Binding-site contacts:
Ligand atom C6 contacts residue ILE105 of chain 1.A at 3.8 Å (hydrophobic).
Ligand atom CAK contacts residue LEU53 of chain 1.A at 4.0 Å (hydrophobic).
Ligand atom NAF contacts residue ASN99 of chain 1.A at 3.0 Å (h-bond).
Ligand atom C2 contacts residue ILE105 of chain 1.A at 3.8 Å (hydrophobic).
Ligand atom CBA contacts residue LEU51 of chain 1.A at 3.8 Å (hydrophobic).
Ligand atom CAL contacts residue LEU53 of chain 1.A at 3.7 Å (hydrophobic).
Ligand atom N3 contacts residue ILE105 of chain 1.A at 3.8 Å.
Ligand atom CAZ contacts residue TRP40 of chain 1.A at 3.7 Å (hydrophobic).
Ligand atom CBI contacts residue PRO41 of chain 1.A at 3.7 Å (hydrophobic).
Ligand atom CAX contacts residue LEU51 of chain 1.A at 4.0 Å (hydrophobic).
Ligand atom CBI contacts residue MET108 of chain 1.A at 4.1 Å (hydrophobic).
Ligand atom C4 contacts residue ILE105 of chain 1.A at 3.7 Å (hydrophobic).
Ligand atom CAA contacts residue PHE42 of chain 1.A at 3.7 Å (hydrophobic).
Ligand atom NAW contacts residue PRO41 of chain 1.A at 3.4 Å (h-bond).
Ligand atom CAJ contacts residue LEU53 of chain 1.A at 3.7 Å (hydrophobic).
Ligand atom CBH contacts residue ILE105 of chain 1.A at 3.9 Å (hydrophobic).
Ligand atom OBJ contacts residue LEU51 of chain 1.A at 3.6 Å.
Ligand atom C6 contacts residue ASN99 of chain 1.A at 3.7 Å.
Ligand atom CAX contacts residue PRO41 of chain 1.A at 3.6 Å (hydrophobic).
Ligand atom C2 contacts residue ASN99 of chain 1.A at 3.7 Å.
Ligand atom CBA contacts residue TRP40 of chain 1.A at 3.7 Å (hydrophobic).
Ligand atom CBH contacts residue MET108 of chain 1.A at 3.9 Å (hydrophobic).
Ligand atom CBB contacts residue LEU51 of chain 1.A at 4.0 Å (hydrophobic).
Ligand atom CAG contacts residue ASN99 of chain 1.A at 3.7 Å.
Ligand atom CAG contacts residue LEU53 of chain 1.A at 4.0 Å (hydrophobic).
Ligand atom OBK contacts residue TRP40 of chain 1.A at 4.1 Å.
Ligand atom CAH contacts residue ASN99 of chain 1.A at 3.5 Å.
Ligand atom N1 contacts residue ILE105 of chain 1.A at 3.8 Å.
Ligand atom CAI contacts residue LEU53 of chain 1.A at 3.8 Å (hydrophobic).
Ligand atom NAF contacts residue ILE105 of chain 1.A at 4.1 Å.
Ligand atom C5 contacts residue VAL46 of chain 1.A at 3.8 Å (hydrophobic).
Ligand atom NAW contacts residue ILE105 of chain 1.A at 3.9 Å.
Ligand atom CAA contacts residue VAL46 of chain 1.A at 3.6 Å (hydrophobic).
Ligand atom N1 contacts residue ASN99 of chain 1.A at 3.0 Å (h-bond).
Ligand atom CBI contacts residue TRP40 of chain 1.A at 3.9 Å (hydrophobic).
Ligand atom CAA contacts residue PRO41 of chain 1.A at 3.4 Å (hydrophobic).
Ligand atom CAY contacts residue LEU51 of chain 1.A at 4.0 Å (hydrophobic).
Ligand atom OAM contacts residue LEU53 of chain 1.A at 4.1 Å.
Ligand atom CAY contacts residue PRO41 of chain 1.A at 3.5 Å (hydrophobic).
Ligand atom C5 contacts residue ILE105 of chain 1.A at 3.8 Å (hydrophobic).

Sequence of chain 1.A:
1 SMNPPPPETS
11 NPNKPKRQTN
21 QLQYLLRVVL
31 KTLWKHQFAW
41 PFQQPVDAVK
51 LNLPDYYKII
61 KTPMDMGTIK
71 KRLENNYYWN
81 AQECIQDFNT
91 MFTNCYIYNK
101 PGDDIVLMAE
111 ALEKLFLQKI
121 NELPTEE

The protein below binds the small molecule below.
Small molecule (SMILES): Cc1cnc(Nc2ccc(OCCN3CCCC3)cc2)nc1Nc1cccc(S(=O)(=O)NC(C)(C)C)c1